Sequence of chain 1.A:
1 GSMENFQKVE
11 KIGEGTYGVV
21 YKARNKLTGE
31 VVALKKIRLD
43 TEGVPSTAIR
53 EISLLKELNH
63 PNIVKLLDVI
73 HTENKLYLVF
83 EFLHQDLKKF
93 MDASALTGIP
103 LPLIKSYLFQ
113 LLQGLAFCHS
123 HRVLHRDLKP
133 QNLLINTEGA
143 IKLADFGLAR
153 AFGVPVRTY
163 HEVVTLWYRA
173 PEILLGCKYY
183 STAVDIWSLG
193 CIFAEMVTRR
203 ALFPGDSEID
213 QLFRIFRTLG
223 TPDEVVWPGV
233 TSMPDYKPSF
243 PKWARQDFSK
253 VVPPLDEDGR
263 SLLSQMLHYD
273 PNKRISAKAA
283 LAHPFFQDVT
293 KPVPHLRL

A small-molecule ligand and the protein it binds are described below.
Small molecule (SMILES): Nc1nccc(-c2c3c(O)ccnc3n3c(N)nccc23)n1

Binding-site contacts:
Ligand atom C2 contacts residue ASP147 of chain 1.A at 3.7 Å.
Ligand atom N7 contacts residue GLY13 of chain 1.A at 3.6 Å.
Ligand atom N7 contacts residue GLU14 of chain 1.A at 3.8 Å.
Ligand atom N3 contacts residue VAL66 of chain 1.A at 3.2 Å.
Ligand atom C12 contacts residue GLY13 of chain 1.A at 3.6 Å.
Ligand atom N3 contacts residue PHE82 of chain 1.A at 3.6 Å.
Ligand atom C14 contacts residue VAL20 of chain 1.A at 3.7 Å (hydrophobic).
Ligand atom C12 contacts residue ILE12 of chain 1.A at 3.7 Å (hydrophobic).
Ligand atom C6 contacts residue ALA33 of chain 1.A at 3.9 Å (hydrophobic).
Ligand atom N1 contacts residue PHE82 of chain 1.A at 3.6 Å.
Ligand atom C11 contacts residue VAL20 of chain 1.A at 4.0 Å (hydrophobic).
Ligand atom N4 contacts residue LEU85 of chain 1.A at 3.2 Å (h-bond).
Ligand atom N3 contacts residue LEU85 of chain 1.A at 4.0 Å.
Ligand atom C2 contacts residue GLU53 of chain 1.A at 4.0 Å.
Ligand atom C8 contacts residue LEU136 of chain 1.A at 3.5 Å (hydrophobic).
Ligand atom C7 contacts residue ILE12 of chain 1.A at 3.7 Å (hydrophobic).
Ligand atom N6 contacts residue GLY13 of chain 1.A at 3.3 Å.
Ligand atom C5 contacts residue ALA33 of chain 1.A at 3.5 Å (hydrophobic).
Ligand atom C7 contacts residue LEU136 of chain 1.A at 4.0 Å (hydrophobic).
Ligand atom O1 contacts residue ASP147 of chain 1.A at 4.0 Å.
Ligand atom C5 contacts residue GLU83 of chain 1.A at 3.7 Å.
Ligand atom C6 contacts residue ILE12 of chain 1.A at 3.8 Å (hydrophobic).
Ligand atom C1 contacts residue LYS35 of chain 1.A at 4.0 Å.
Ligand atom N3 contacts residue GLU83 of chain 1.A at 2.7 Å (salt-bridge).
Ligand atom N2 contacts residue LEU136 of chain 1.A at 3.3 Å.
Ligand atom C4 contacts residue LEU136 of chain 1.A at 3.6 Å (hydrophobic).
Ligand atom C3 contacts residue PHE82 of chain 1.A at 3.5 Å (hydrophobic).
Ligand atom O1 contacts residue LYS35 of chain 1.A at 3.3 Å (salt-bridge).
Ligand atom C6 contacts residue LEU85 of chain 1.A at 3.2 Å (hydrophobic).
Ligand atom C5 contacts residue LEU136 of chain 1.A at 3.5 Å (hydrophobic).
Ligand atom N6 contacts residue ILE12 of chain 1.A at 2.6 Å (h-bond).
Ligand atom C2 contacts residue LYS35 of chain 1.A at 3.9 Å.
Ligand atom N1 contacts residue VAL66 of chain 1.A at 3.8 Å.
Ligand atom N4 contacts residue ALA33 of chain 1.A at 3.5 Å.
Ligand atom N2 contacts residue ALA33 of chain 1.A at 3.9 Å.
Ligand atom C2 contacts residue PHE82 of chain 1.A at 3.9 Å (hydrophobic).
Ligand atom N3 contacts residue ALA33 of chain 1.A at 3.9 Å.
Ligand atom N4 contacts residue LEU136 of chain 1.A at 3.9 Å.
Ligand atom N3 contacts residue LEU136 of chain 1.A at 4.0 Å.
Ligand atom N4 contacts residue GLU83 of chain 1.A at 3.8 Å.